Sequence of chain 2.C:
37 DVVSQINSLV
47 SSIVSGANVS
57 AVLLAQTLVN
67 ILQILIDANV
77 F

A small-molecule ligand and the protein it binds are described below.
Small molecule (SMILES): C=C(CC[C@@H](C)[C@H]1CC[C@H]2[C@@H]3CC=C4C[C@@H](O)CC[C@]4(C)[C@H]3CC[C@]12C)C(C)C

Sequence of chain 2.B:
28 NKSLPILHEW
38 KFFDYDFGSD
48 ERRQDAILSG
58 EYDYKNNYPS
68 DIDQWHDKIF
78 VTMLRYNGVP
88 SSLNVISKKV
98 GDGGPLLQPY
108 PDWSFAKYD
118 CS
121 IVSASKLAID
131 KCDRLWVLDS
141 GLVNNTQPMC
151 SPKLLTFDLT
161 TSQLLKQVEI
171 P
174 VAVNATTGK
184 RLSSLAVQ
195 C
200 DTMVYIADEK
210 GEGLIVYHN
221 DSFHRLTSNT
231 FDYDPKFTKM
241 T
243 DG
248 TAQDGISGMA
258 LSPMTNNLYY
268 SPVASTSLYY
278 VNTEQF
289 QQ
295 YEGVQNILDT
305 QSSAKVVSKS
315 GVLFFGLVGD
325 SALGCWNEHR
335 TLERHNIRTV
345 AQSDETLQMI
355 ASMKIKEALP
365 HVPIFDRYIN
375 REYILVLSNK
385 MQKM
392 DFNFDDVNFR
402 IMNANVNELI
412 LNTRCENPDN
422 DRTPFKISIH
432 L

Binding-site contacts:
Ligand atom C21 contacts residue 94R1 of chain 2.I at 3.8 Å.
Ligand atom C12 contacts residue 94R1 of chain 2.I at 4.0 Å.
Ligand atom C27 contacts residue 94R1 of chain 2.H at 3.8 Å.
Ligand atom C21 contacts residue 94R1 of chain 2.J at 4.1 Å.
Ligand atom C11 contacts residue 94R1 of chain 2.I at 3.8 Å.
Ligand atom C3 contacts residue PRO364 of chain 2.A at 3.5 Å (hydrophobic).
Ligand atom C4 contacts residue PRO364 of chain 2.A at 3.7 Å (hydrophobic).
Ligand atom C6 contacts residue VAL50 of chain 2.C at 4.2 Å (hydrophobic).
Ligand atom O1 contacts residue VAL366 of chain 2.A at 3.5 Å (h-bond).
Ligand atom C6 contacts residue ILE430 of chain 2.A at 4.0 Å (hydrophobic).
Ligand atom C1 contacts residue 94R1 of chain 2.H at 4.2 Å.
Ligand atom C4 contacts residue ILE373 of chain 2.A at 3.4 Å (hydrophobic).
Ligand atom C19 contacts residue PRO364 of chain 2.A at 4.0 Å (hydrophobic).
Ligand atom C24 contacts residue PHE426 of chain 2.B at 4.0 Å (hydrophobic).
Ligand atom C27 contacts residue PHE369 of chain 2.B at 3.6 Å (hydrophobic).
Ligand atom C3 contacts residue ILE373 of chain 2.A at 3.3 Å (hydrophobic).
Ligand atom C25 contacts residue 94R1 of chain 2.J at 4.0 Å.
Ligand atom C1 contacts residue ILE373 of chain 2.A at 4.0 Å (hydrophobic).
Ligand atom C21 contacts residue 94R1 of chain 2.H at 4.1 Å.
Ligand atom O1 contacts residue PRO364 of chain 2.A at 2.3 Å (h-bond).
Ligand atom C15 contacts residue VAL46 of chain 2.C at 4.0 Å (hydrophobic).
Ligand atom C16 contacts residue PHE426 of chain 2.B at 3.8 Å (hydrophobic).
Ligand atom C6 contacts residue ILE373 of chain 2.A at 3.5 Å (hydrophobic).
Ligand atom C22 contacts residue PHE426 of chain 2.B at 4.2 Å (hydrophobic).
Ligand atom C19 contacts residue ILE49 of chain 2.C at 3.9 Å (hydrophobic).
Ligand atom C5 contacts residue ILE373 of chain 2.A at 3.4 Å (hydrophobic).
Ligand atom C28 contacts residue PHE426 of chain 2.B at 3.6 Å (hydrophobic).
Ligand atom C23 contacts residue PHE426 of chain 2.B at 4.0 Å (hydrophobic).
Ligand atom C2 contacts residue VAL366 of chain 2.A at 4.0 Å (hydrophobic).
Ligand atom O1 contacts residue ARG375 of chain 2.A at 4.1 Å.
Ligand atom C27 contacts residue 94R1 of chain 2.J at 3.7 Å.
Ligand atom C19 contacts residue 94R1 of chain 2.I at 4.0 Å.
Ligand atom C2 contacts residue PRO364 of chain 2.A at 4.0 Å (hydrophobic).
Ligand atom O1 contacts residue HIS365 of chain 2.A at 4.1 Å.
Ligand atom C26 contacts residue ILE42 of chain 2.C at 4.0 Å (hydrophobic).
Ligand atom C7 contacts residue VAL50 of chain 2.C at 4.1 Å (hydrophobic).
Ligand atom C26 contacts residue PHE369 of chain 2.B at 3.9 Å (hydrophobic).
Ligand atom C7 contacts residue ILE430 of chain 2.A at 3.4 Å (hydrophobic).
Ligand atom C10 contacts residue ILE373 of chain 2.A at 4.2 Å (hydrophobic).
Ligand atom C28 contacts residue ILE428 of chain 2.B at 4.0 Å (hydrophobic).

Sequence of chain 2.A:
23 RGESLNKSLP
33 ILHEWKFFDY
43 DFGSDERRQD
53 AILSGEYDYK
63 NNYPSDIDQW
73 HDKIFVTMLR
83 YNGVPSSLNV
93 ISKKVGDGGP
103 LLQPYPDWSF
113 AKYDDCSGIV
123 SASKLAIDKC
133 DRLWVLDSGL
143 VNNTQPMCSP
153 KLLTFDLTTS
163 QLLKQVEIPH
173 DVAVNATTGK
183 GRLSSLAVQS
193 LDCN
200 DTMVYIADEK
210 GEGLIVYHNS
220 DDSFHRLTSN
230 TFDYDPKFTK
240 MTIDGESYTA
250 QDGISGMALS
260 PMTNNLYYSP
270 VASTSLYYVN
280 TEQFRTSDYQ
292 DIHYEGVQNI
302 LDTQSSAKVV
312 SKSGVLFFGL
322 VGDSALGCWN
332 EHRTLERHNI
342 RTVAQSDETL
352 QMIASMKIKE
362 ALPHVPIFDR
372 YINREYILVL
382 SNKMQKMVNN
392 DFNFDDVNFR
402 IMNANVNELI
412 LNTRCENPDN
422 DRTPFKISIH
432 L